Sequence of chain 1.C:
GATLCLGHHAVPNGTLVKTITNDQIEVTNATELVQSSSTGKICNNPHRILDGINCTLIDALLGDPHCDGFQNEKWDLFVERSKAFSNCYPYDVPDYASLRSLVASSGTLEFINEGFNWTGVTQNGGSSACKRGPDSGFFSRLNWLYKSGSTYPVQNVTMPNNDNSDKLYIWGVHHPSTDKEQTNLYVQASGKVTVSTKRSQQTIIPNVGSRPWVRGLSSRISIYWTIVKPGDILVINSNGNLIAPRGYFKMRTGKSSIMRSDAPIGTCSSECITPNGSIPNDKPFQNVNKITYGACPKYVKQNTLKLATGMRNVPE

Sequence of chain 1.D:
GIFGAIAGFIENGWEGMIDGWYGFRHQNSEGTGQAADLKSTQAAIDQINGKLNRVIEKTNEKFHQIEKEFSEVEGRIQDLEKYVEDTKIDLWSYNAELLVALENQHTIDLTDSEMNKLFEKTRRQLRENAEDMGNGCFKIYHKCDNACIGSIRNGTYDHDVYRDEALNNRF

This small molecule binds to this protein.
Small molecule (SMILES): CC(=O)N[C@@H]1[C@@H](O)[C@H](O)[C@@H](CO)O[C@H]1O

Binding-site contacts:
Ligand atom O6 contacts residue LEU52 of chain 1.D at 3.4 Å.
Ligand atom C6 contacts residue LEU52 of chain 1.D at 4.0 Å (hydrophobic).
Ligand atom C8 contacts residue ASN29 of chain 1.C at 4.5 Å.
Ligand atom C6 contacts residue THR31 of chain 1.C at 4.2 Å.
Ligand atom C1 contacts residue THR309 of chain 1.C at 4.0 Å.
Ligand atom C1 contacts residue ASN29 of chain 1.C at 1.4 Å.
Ligand atom C4 contacts residue ASN29 of chain 1.C at 4.0 Å.
Ligand atom O5 contacts residue ALA30 of chain 1.C at 4.5 Å.
Ligand atom C7 contacts residue ASN29 of chain 1.C at 3.2 Å.
Ligand atom C2 contacts residue ASN29 of chain 1.C at 2.2 Å.
Ligand atom O5 contacts residue ASN29 of chain 1.C at 2.3 Å (h-bond).
Ligand atom C3 contacts residue ASN29 of chain 1.C at 3.6 Å.
Ligand atom C5 contacts residue ASN29 of chain 1.C at 3.6 Å.
Ligand atom O5 contacts residue THR309 of chain 1.C at 3.5 Å (h-bond).
Ligand atom N2 contacts residue ASN29 of chain 1.C at 2.7 Å (h-bond).
Ligand atom O6 contacts residue THR309 of chain 1.C at 3.7 Å.
Ligand atom C1 contacts residue ALA30 of chain 1.C at 4.4 Å (hydrophobic).
Ligand atom C6 contacts residue THR309 of chain 1.C at 4.2 Å.
Ligand atom O7 contacts residue ASN29 of chain 1.C at 3.2 Å (h-bond).